Binding-site contacts:
Ligand atom C contacts residue GLU50 of chain 1.M at 3.5 Å.
Ligand atom O6 contacts residue LYS323 of chain 1.E at 3.3 Å (salt-bridge).
Ligand atom O2P contacts residue GLY370 of chain 1.E at 3.1 Å (h-bond).
Ligand atom O6 contacts residue GLU50 of chain 1.M at 3.0 Å (salt-bridge).
Ligand atom O2 contacts residue MG1 of chain 1.V at 2.7 Å.
Ligand atom O5 contacts residue ASN113 of chain 1.M at 3.5 Å (h-bond).
Ligand atom O5P contacts residue ARG284 of chain 1.E at 3.0 Å (salt-bridge).
Ligand atom O3 contacts residue KCX191 of chain 1.E at 2.7 Å (h-bond).
Ligand atom O2P contacts residue LYS323 of chain 1.E at 3.3 Å (salt-bridge).
Ligand atom C5 contacts residue ASN113 of chain 1.M at 3.5 Å.
Ligand atom O3 contacts residue HIS283 of chain 1.E at 2.8 Å (h-bond).
Ligand atom O3P contacts residue THR55 of chain 1.M at 2.7 Å (h-bond).
Ligand atom O7 contacts residue GLU50 of chain 1.M at 3.1 Å (salt-bridge).
Ligand atom O3P contacts residue GLY392 of chain 1.E at 3.6 Å.
Ligand atom O3P contacts residue LYS165 of chain 1.E at 3.5 Å.
Ligand atom O4P contacts residue HIS316 of chain 1.E at 3.5 Å (h-bond).
Ligand atom C2 contacts residue MG1 of chain 1.V at 3.5 Å.
Ligand atom O4 contacts residue GLY369 of chain 1.E at 3.4 Å (h-bond).
Ligand atom O3P contacts residue GLY393 of chain 1.E at 3.0 Å (h-bond).
Ligand atom O7 contacts residue MG1 of chain 1.V at 2.9 Å.
Ligand atom O2P contacts residue TRP56 of chain 1.M at 3.2 Å.
Ligand atom O4 contacts residue SER368 of chain 1.E at 3.3 Å.
Ligand atom O3 contacts residue MG1 of chain 1.V at 2.6 Å.
Ligand atom O5P contacts residue LEU324 of chain 1.E at 3.7 Å.
Ligand atom O7 contacts residue LYS167 of chain 1.E at 2.8 Å (salt-bridge).
Ligand atom O6P contacts residue ARG284 of chain 1.E at 3.3 Å.
Ligand atom C3 contacts residue KCX191 of chain 1.E at 3.4 Å.
Ligand atom C3 contacts residue MG1 of chain 1.V at 3.6 Å.
Ligand atom O2 contacts residue THR163 of chain 1.E at 3.3 Å (h-bond).
Ligand atom O3P contacts residue TRP56 of chain 1.M at 3.6 Å.
Ligand atom O7 contacts residue ASN113 of chain 1.M at 3.5 Å (h-bond).
Ligand atom O6P contacts residue HIS316 of chain 1.E at 3.4 Å.
Ligand atom O2 contacts residue KCX191 of chain 1.E at 3.5 Å (h-bond).
Ligand atom O3 contacts residue GLU194 of chain 1.E at 3.4 Å (salt-bridge).
Ligand atom O2 contacts residue LYS165 of chain 1.E at 3.6 Å (salt-bridge).
Ligand atom C contacts residue MG1 of chain 1.V at 3.6 Å.
Ligand atom O5 contacts residue LEU324 of chain 1.E at 3.4 Å.
Ligand atom O4P contacts residue SER368 of chain 1.E at 3.3 Å (h-bond).
Ligand atom C5 contacts residue HIS283 of chain 1.E at 3.5 Å.
Ligand atom O1P contacts residue GLY392 of chain 1.E at 3.1 Å (h-bond).

Sequence of chain 1.E:
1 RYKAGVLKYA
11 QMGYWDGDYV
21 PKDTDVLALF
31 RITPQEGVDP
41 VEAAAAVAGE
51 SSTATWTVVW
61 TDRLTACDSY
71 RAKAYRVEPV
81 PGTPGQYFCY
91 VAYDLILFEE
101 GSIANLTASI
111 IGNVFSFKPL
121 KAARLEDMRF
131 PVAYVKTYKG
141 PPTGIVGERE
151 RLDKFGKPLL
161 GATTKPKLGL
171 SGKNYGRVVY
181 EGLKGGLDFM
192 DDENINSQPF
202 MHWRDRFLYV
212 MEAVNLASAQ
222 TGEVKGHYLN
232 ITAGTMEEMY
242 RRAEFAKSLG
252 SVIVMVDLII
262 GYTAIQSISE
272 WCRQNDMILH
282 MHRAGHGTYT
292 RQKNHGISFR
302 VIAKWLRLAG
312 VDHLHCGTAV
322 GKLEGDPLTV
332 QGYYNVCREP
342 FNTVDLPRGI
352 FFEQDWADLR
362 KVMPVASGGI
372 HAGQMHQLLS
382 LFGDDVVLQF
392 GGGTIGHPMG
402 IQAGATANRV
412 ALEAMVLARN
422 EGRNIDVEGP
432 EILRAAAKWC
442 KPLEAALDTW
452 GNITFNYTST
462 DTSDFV

This protein binds this small molecule.
Small molecule (SMILES): O=C(O)[C@@](O)(COP(=O)(O)O)[C@H](O)[C@H](O)COP(=O)(O)O

Sequence of chain 1.M:
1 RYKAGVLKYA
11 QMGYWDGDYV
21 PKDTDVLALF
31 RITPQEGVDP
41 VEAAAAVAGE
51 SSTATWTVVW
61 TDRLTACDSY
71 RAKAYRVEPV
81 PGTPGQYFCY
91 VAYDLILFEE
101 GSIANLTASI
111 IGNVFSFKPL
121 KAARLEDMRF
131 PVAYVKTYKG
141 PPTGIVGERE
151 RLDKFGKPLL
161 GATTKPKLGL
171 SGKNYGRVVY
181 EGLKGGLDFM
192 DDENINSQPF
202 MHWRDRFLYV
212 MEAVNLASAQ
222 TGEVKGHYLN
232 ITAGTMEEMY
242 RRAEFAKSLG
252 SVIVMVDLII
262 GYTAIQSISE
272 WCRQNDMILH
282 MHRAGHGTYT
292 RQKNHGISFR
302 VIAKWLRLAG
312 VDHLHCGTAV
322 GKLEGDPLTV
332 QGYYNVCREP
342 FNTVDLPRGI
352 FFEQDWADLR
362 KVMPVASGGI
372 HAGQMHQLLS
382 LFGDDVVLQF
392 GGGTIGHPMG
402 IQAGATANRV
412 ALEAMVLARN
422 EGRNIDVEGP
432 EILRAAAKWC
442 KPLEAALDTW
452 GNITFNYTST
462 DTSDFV